Sequence of chain 1.B:
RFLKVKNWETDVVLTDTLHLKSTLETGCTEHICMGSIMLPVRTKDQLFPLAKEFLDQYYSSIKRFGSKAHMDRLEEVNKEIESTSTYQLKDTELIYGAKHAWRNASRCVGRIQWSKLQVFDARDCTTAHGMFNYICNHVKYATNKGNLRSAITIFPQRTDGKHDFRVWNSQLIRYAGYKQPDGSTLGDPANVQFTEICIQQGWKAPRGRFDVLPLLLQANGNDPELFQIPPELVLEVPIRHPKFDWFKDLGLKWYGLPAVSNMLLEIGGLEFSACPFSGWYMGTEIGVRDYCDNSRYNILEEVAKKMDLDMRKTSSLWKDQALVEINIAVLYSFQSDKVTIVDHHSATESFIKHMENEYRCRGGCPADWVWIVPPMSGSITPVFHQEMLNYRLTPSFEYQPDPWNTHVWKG

Binding-site contacts:
Ligand atom C11 contacts residue HEM1 of chain 1.C at 3.0 Å.
Ligand atom C21 contacts residue TRP382 of chain 1.A at 4.1 Å (hydrophobic).
Ligand atom C14 contacts residue TRP382 of chain 1.A at 3.4 Å (hydrophobic).
Ligand atom C02 contacts residue HEM1 of chain 1.C at 3.7 Å.
Ligand atom N01 contacts residue GLU296 of chain 1.A at 2.6 Å (salt-bridge).
Ligand atom C10 contacts residue GLU296 of chain 1.A at 3.4 Å.
Ligand atom C07 contacts residue VAL271 of chain 1.A at 3.1 Å (hydrophobic).
Ligand atom C10 contacts residue HEM1 of chain 1.C at 3.8 Å.
Ligand atom N02 contacts residue HEM1 of chain 1.C at 3.7 Å.
Ligand atom C14 contacts residue HEM1 of chain 1.C at 3.3 Å.
Ligand atom C05 contacts residue VAL271 of chain 1.A at 3.9 Å (hydrophobic).
Ligand atom N02 contacts residue TYR292 of chain 1.A at 3.9 Å.
Ligand atom C22 contacts residue H4B1 of chain 1.D at 3.7 Å.
Ligand atom C09 contacts residue GLU296 of chain 1.A at 3.4 Å.
Ligand atom C02 contacts residue PRO269 of chain 1.A at 4.2 Å (hydrophobic).
Ligand atom C02 contacts residue TRP291 of chain 1.A at 4.1 Å (hydrophobic).
Ligand atom N02 contacts residue GLU296 of chain 1.A at 2.8 Å (salt-bridge).
Ligand atom N02 contacts residue PRO269 of chain 1.A at 3.7 Å.
Ligand atom C02 contacts residue GLU296 of chain 1.A at 3.4 Å.
Ligand atom C04 contacts residue HEM1 of chain 1.C at 3.2 Å.
Ligand atom C05 contacts residue HEM1 of chain 1.C at 3.6 Å.
Ligand atom C08 contacts residue VAL271 of chain 1.A at 3.6 Å (hydrophobic).
Ligand atom N27 contacts residue TRP10 of chain 1.B at 4.1 Å.
Ligand atom C03 contacts residue HEM1 of chain 1.C at 2.9 Å.
Ligand atom C09 contacts residue HEM1 of chain 1.C at 3.3 Å.
Ligand atom C08 contacts residue HEM1 of chain 1.C at 3.6 Å.
Ligand atom C09 contacts residue VAL271 of chain 1.A at 4.2 Å (hydrophobic).
Ligand atom C04 contacts residue PHE288 of chain 1.A at 4.2 Å (hydrophobic).
Ligand atom N12 contacts residue HEM1 of chain 1.C at 3.1 Å (h-bond).
Ligand atom N02 contacts residue TRP291 of chain 1.A at 2.9 Å (h-bond).
Ligand atom C07 contacts residue HEM1 of chain 1.C at 3.6 Å.
Ligand atom C06 contacts residue PHE288 of chain 1.A at 3.9 Å (hydrophobic).
Ligand atom C23 contacts residue MET40 of chain 1.A at 3.5 Å (hydrophobic).
Ligand atom C13 contacts residue HEM1 of chain 1.C at 3.6 Å.
Ligand atom C28 contacts residue TRP10 of chain 1.B at 3.5 Å (hydrophobic).
Ligand atom C06 contacts residue VAL271 of chain 1.A at 3.3 Å (hydrophobic).
Ligand atom C29 contacts residue TRP10 of chain 1.B at 3.8 Å (hydrophobic).
Ligand atom C06 contacts residue HEM1 of chain 1.C at 3.4 Å.
Ligand atom C22 contacts residue MET40 of chain 1.A at 3.6 Å (hydrophobic).
Ligand atom N01 contacts residue HEM1 of chain 1.C at 4.1 Å.

Sequence of chain 1.A:
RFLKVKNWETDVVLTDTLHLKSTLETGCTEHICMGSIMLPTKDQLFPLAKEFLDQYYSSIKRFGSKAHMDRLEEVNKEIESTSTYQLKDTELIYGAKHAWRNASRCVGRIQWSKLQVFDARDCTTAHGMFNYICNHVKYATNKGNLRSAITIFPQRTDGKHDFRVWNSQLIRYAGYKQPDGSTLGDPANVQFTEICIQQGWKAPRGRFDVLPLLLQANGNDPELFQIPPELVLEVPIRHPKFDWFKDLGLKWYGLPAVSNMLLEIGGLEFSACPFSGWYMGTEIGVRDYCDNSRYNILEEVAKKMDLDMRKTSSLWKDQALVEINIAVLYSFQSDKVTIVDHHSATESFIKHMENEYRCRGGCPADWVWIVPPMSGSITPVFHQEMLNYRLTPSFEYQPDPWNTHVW

The protein below binds the small molecule below.
Small molecule (SMILES): CN(C)c1ccc(CCNCc2ccc3ccc(N)nc3c2)cc1